Sequence of chain 1.C:
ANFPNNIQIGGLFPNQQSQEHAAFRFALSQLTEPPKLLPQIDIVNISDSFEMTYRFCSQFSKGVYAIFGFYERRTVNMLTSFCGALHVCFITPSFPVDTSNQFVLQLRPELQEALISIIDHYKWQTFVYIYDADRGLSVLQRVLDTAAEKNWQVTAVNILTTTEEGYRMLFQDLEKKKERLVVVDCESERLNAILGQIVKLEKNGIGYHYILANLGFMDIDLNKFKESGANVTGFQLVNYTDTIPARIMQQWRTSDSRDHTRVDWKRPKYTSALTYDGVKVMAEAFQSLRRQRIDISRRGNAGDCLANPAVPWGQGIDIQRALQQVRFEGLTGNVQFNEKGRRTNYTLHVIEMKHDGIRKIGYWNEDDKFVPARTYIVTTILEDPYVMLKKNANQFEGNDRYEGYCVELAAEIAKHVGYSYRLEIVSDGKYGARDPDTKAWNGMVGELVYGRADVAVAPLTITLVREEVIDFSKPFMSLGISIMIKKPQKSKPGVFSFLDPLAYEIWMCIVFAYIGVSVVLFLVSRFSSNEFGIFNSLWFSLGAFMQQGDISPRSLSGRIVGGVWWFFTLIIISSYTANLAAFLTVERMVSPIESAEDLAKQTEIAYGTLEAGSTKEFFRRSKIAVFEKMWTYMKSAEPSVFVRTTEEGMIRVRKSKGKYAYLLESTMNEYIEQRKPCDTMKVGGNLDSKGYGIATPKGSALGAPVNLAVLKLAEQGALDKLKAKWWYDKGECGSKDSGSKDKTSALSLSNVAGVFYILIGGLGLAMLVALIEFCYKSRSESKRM

Binding-site contacts:
Ligand atom C3 contacts residue ASN249 of chain 1.C at 3.8 Å.
Ligand atom C4 contacts residue ASN249 of chain 1.C at 4.2 Å.
Ligand atom O5 contacts residue GLU370 of chain 1.C at 4.3 Å.
Ligand atom C2 contacts residue ASN249 of chain 1.C at 2.5 Å.
Ligand atom C1 contacts residue GLU370 of chain 1.C at 3.9 Å.
Ligand atom C7 contacts residue LYS372 of chain 1.C at 3.2 Å.
Ligand atom C2 contacts residue LYS372 of chain 1.C at 4.3 Å.
Ligand atom O5 contacts residue ASN249 of chain 1.C at 2.3 Å (h-bond).
Ligand atom C5 contacts residue ASN249 of chain 1.C at 3.6 Å.
Ligand atom C1 contacts residue ASN249 of chain 1.C at 1.4 Å.
Ligand atom N2 contacts residue LYS372 of chain 1.C at 3.4 Å (salt-bridge).
Ligand atom O7 contacts residue LYS372 of chain 1.C at 3.7 Å.
Ligand atom C8 contacts residue LYS372 of chain 1.C at 3.1 Å.
Ligand atom N2 contacts residue ASN249 of chain 1.C at 3.1 Å (h-bond).
Ligand atom C7 contacts residue ASN249 of chain 1.C at 4.1 Å.
Ligand atom C6 contacts residue TYR140 of chain 1.C at 4.4 Å (hydrophobic).

A protein and the small-molecule ligand that binds it are described below.
Small molecule (SMILES): CC(=O)N[C@@H]1[C@@H](O)[C@H](O)[C@@H](CO)O[C@H]1O